Binding-site contacts:
Ligand atom P contacts residue GLY64 of chain 1.A at 3.9 Å.
Ligand atom C3' contacts residue LYS68 of chain 1.A at 3.7 Å.
Ligand atom O4' contacts residue ALA38 of chain 1.A at 3.9 Å.
Ligand atom OP1 contacts residue PRO63 of chain 1.A at 3.7 Å.
Ligand atom OP1 contacts residue VAL65 of chain 1.A at 3.6 Å.
Ligand atom C8 contacts residue LYS35 of chain 1.A at 3.8 Å.
Ligand atom O3' contacts residue VAL65 of chain 1.A at 3.8 Å.
Ligand atom O3' contacts residue GLY64 of chain 1.A at 3.5 Å.
Ligand atom C5' contacts residue GLY64 of chain 1.A at 3.1 Å.
Ligand atom O3' contacts residue ILE69 of chain 1.A at 3.6 Å.
Ligand atom OP1 contacts residue THR67 of chain 1.A at 3.8 Å.
Ligand atom O5' contacts residue QPJ1 of chain 1.E at 1.5 Å.
Ligand atom C5' contacts residue TYR39 of chain 1.A at 3.4 Å (hydrophobic).
Ligand atom OP1 contacts residue ILE69 of chain 1.A at 2.9 Å (h-bond).
Ligand atom O6 contacts residue HIS34 of chain 1.A at 3.9 Å.
Ligand atom N7 contacts residue LYS35 of chain 1.A at 3.8 Å.
Ligand atom OP1 contacts residue GLY66 of chain 1.A at 2.8 Å (h-bond).
Ligand atom P contacts residue ILE69 of chain 1.A at 3.8 Å.
Ligand atom C3' contacts residue GLY64 of chain 1.A at 4.0 Å.
Ligand atom C4' contacts residue GLY64 of chain 1.A at 3.3 Å.
Ligand atom O5' contacts residue GLY66 of chain 1.A at 3.6 Å (h-bond).
Ligand atom OP1 contacts residue GLY64 of chain 1.A at 2.9 Å (h-bond).
Ligand atom C4' contacts residue QPJ1 of chain 1.E at 3.9 Å.
Ligand atom OP1 contacts residue VAL65 of chain 1.A at 4.0 Å.
Ligand atom OP1 contacts residue LYS68 of chain 1.A at 3.7 Å.
Ligand atom C3' contacts residue GLY66 of chain 1.A at 3.9 Å.
Ligand atom OP2 contacts residue THR67 of chain 1.A at 3.6 Å (h-bond).
Ligand atom C5' contacts residue GLY66 of chain 1.A at 3.6 Å.
Ligand atom N3 contacts residue ALA38 of chain 1.A at 3.6 Å.
Ligand atom OP2 contacts residue GLY66 of chain 1.A at 3.9 Å.
Ligand atom P contacts residue LYS68 of chain 1.A at 3.9 Å.
Ligand atom N1 contacts residue HIS34 of chain 1.A at 3.8 Å.
Ligand atom OP2 contacts residue LYS68 of chain 1.A at 3.1 Å (salt-bridge).
Ligand atom C8 contacts residue QPJ1 of chain 1.E at 3.8 Å.
Ligand atom O3' contacts residue LYS68 of chain 1.A at 3.9 Å.
Ligand atom OP2 contacts residue GLY66 of chain 1.A at 3.8 Å.
Ligand atom OP2 contacts residue VAL65 of chain 1.A at 4.0 Å.
Ligand atom C5' contacts residue QPJ1 of chain 1.E at 2.6 Å.
Ligand atom P contacts residue GLY66 of chain 1.A at 3.6 Å.
Ligand atom OP1 contacts residue LEU62 of chain 1.A at 3.7 Å.

Sequence of chain 1.A:
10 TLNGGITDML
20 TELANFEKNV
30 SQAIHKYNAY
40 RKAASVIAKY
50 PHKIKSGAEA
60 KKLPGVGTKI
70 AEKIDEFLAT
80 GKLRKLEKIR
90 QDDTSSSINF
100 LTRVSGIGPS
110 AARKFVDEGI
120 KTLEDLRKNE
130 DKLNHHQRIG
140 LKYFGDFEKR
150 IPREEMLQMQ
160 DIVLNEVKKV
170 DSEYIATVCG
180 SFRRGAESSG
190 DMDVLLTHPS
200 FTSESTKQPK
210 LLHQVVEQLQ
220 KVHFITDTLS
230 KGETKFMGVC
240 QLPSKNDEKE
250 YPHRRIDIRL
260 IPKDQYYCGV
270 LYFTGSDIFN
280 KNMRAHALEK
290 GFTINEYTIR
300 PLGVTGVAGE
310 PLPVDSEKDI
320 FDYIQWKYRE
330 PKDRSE

This protein binds this small molecule.
Small molecule (SMILES): Cc1cn([C@H]2C[C@H](O[P](=O)(O)OC[C@H]3O[C@@H](n4ccc(N)nc4=O)C[C@@H]3O[P](=O)(O)OC[C@H]3O[C@@H](n4cnc5c(=O)nc(N)[nH]c54)C[C@@H]3O[P](=O)(O)OC[C@H]3O[C@@H](n4cnc5c(=O)nc(N)[nH]c54)C[C@@H]3O)[C@@H](CO[P](=O)(O)O[C@H]3C[C@H](n4cnc5c(=O)nc(N)[nH]c54)O[C@@H]3CO)O2)c(=O)[nH]c1=O